Sequence of chain 20.C:
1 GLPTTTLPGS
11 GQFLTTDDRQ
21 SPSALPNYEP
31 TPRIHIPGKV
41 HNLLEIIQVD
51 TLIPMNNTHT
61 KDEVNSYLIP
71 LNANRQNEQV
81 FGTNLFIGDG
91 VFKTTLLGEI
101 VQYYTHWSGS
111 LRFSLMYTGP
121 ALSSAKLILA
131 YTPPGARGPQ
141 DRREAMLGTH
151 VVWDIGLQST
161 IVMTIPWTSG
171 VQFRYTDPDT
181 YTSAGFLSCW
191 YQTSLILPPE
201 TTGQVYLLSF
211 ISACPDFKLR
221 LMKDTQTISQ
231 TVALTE

Sequence of chain 16.C:
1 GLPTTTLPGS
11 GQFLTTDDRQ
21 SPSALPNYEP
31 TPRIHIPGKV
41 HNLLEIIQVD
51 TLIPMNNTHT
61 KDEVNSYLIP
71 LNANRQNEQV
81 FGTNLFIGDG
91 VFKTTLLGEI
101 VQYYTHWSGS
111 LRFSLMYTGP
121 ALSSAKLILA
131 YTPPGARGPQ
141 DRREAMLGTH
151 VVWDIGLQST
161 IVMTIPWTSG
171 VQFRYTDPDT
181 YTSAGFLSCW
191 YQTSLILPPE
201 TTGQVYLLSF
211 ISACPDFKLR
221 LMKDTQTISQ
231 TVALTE

Sequence of chain 20.A:
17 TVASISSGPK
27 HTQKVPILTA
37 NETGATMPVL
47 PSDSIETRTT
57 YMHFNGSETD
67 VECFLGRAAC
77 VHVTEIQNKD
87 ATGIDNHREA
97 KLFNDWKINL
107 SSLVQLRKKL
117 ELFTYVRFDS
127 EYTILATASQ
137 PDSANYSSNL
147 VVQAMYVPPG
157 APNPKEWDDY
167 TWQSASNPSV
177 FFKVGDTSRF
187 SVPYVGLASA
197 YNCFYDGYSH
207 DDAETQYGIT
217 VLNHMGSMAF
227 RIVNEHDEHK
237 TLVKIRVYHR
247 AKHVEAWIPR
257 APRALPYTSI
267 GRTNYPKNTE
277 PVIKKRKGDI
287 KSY

Binding-site contacts:
Ligand atom C5 contacts residue LEU106 of chain 20.A at 3.5 Å (hydrophobic).
Ligand atom C5A contacts residue PHE186 of chain 20.A at 3.5 Å (hydrophobic).
Ligand atom C2D contacts residue SER107 of chain 20.A at 3.8 Å.
Ligand atom C1C contacts residue TYR128 of chain 20.A at 3.5 Å (hydrophobic).
Ligand atom C31 contacts residue LEU106 of chain 20.A at 3.8 Å (hydrophobic).
Ligand atom C6B contacts residue TYR152 of chain 20.A at 3.8 Å (hydrophobic).
Ligand atom C3 contacts residue LEU106 of chain 20.A at 3.4 Å (hydrophobic).
Ligand atom C2A contacts residue PHE186 of chain 20.A at 3.3 Å (hydrophobic).
Ligand atom N3A contacts residue ALA24 of chain 20.C at 3.6 Å.
Ligand atom CL1 contacts residue LEU25 of chain 20.C at 3.5 Å.
Ligand atom C5B contacts residue TYR152 of chain 20.A at 3.8 Å (hydrophobic).
Ligand atom C1B contacts residue VAL188 of chain 20.A at 3.8 Å (hydrophobic).
Ligand atom C4C contacts residue TYR128 of chain 20.A at 3.5 Å (hydrophobic).
Ligand atom N2 contacts residue ASN219 of chain 20.A at 3.4 Å (h-bond).
Ligand atom C3D contacts residue LEU116 of chain 20.A at 3.6 Å (hydrophobic).
Ligand atom CL2 contacts residue MET224 of chain 20.A at 2.9 Å.
Ligand atom C4 contacts residue LEU106 of chain 20.A at 2.5 Å (hydrophobic).
Ligand atom O1A contacts residue ALA150 of chain 20.A at 3.8 Å.
Ligand atom C5C contacts residue VAL188 of chain 20.A at 2.9 Å (hydrophobic).
Ligand atom C4A contacts residue VAL176 of chain 20.A at 3.7 Å (hydrophobic).
Ligand atom O1D contacts residue SER107 of chain 20.A at 3.2 Å.
Ligand atom C5A contacts residue ALA150 of chain 20.A at 3.2 Å (hydrophobic).
Ligand atom CL2 contacts residue ILE104 of chain 20.A at 3.1 Å.
Ligand atom C4B contacts residue PHE186 of chain 20.A at 3.4 Å (hydrophobic).
Ligand atom O1B contacts residue TYR152 of chain 20.A at 3.8 Å.
Ligand atom C4A contacts residue PRO174 of chain 20.A at 3.3 Å (hydrophobic).
Ligand atom C3B contacts residue PHE186 of chain 20.A at 3.7 Å (hydrophobic).
Ligand atom C31 contacts residue ASN219 of chain 20.A at 3.8 Å.
Ligand atom CL1 contacts residue VAL188 of chain 20.A at 3.5 Å.
Ligand atom O1A contacts residue PHE186 of chain 20.A at 2.9 Å.
Ligand atom C2B contacts residue MET224 of chain 20.A at 3.6 Å (hydrophobic).
Ligand atom C1B contacts residue TYR152 of chain 20.A at 3.8 Å (hydrophobic).
Ligand atom N3A contacts residue PRO174 of chain 20.A at 3.6 Å (h-bond).
Ligand atom C5A contacts residue VAL176 of chain 20.A at 3.2 Å (hydrophobic).
Ligand atom C3C contacts residue ILE104 of chain 20.A at 3.6 Å (hydrophobic).
Ligand atom C6B contacts residue VAL188 of chain 20.A at 3.8 Å (hydrophobic).
Ligand atom C3B contacts residue MET224 of chain 20.A at 3.4 Å (hydrophobic).
Ligand atom O1 contacts residue MET221 of chain 20.A at 3.1 Å (h-bond).
Ligand atom N2 contacts residue MET221 of chain 20.A at 3.5 Å (h-bond).
Ligand atom C4A contacts residue SER175 of chain 20.A at 3.8 Å.

This protein binds this small molecule.
Small molecule (SMILES): OCCOCOCc1cc(CCCCCOc2c(Cl)cc(C3=NCCO3)cc2Cl)on1